Sequence of chain 1.A:
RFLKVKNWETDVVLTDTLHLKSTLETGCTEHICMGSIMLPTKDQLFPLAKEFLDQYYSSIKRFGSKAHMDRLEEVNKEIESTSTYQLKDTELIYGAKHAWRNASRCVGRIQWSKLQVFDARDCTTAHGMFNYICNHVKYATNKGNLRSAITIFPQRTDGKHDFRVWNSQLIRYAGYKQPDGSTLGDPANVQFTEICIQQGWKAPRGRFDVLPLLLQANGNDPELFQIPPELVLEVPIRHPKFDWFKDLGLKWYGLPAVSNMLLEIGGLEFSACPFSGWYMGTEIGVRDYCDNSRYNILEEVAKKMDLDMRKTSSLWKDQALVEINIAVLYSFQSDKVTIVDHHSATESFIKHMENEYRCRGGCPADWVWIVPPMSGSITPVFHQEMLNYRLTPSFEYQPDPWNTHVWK

A protein and the small-molecule ligand that binds it are described below.
Small molecule (SMILES): CS(=O)(=O)C/C(N)=N\CCC[C@H](N)C(=O)O

Binding-site contacts:
Ligand atom CA contacts residue GLN182 of chain 1.A at 3.6 Å.
Ligand atom OA1 contacts residue GLN182 of chain 1.A at 3.1 Å (h-bond).
Ligand atom C4 contacts residue PRO269 of chain 1.A at 3.2 Å (hydrophobic).
Ligand atom OA2 contacts residue GLU296 of chain 1.A at 3.5 Å.
Ligand atom C contacts residue GLN182 of chain 1.A at 3.7 Å.
Ligand atom NE contacts residue HEM1 of chain 1.C at 3.9 Å.
Ligand atom CB contacts residue GLU296 of chain 1.A at 3.2 Å.
Ligand atom CA contacts residue GLU296 of chain 1.A at 3.5 Å.
Ligand atom C4 contacts residue ALA270 of chain 1.A at 3.6 Å (hydrophobic).
Ligand atom O6 contacts residue GLY290 of chain 1.A at 3.0 Å (h-bond).
Ligand atom S3 contacts residue PRO269 of chain 1.A at 3.7 Å.
Ligand atom OA1 contacts residue TYR292 of chain 1.A at 2.6 Å (h-bond).
Ligand atom S3 contacts residue GLY290 of chain 1.A at 4.0 Å.
Ligand atom O5 contacts residue GLY290 of chain 1.A at 3.8 Å.
Ligand atom NE contacts residue GLU296 of chain 1.A at 2.5 Å (salt-bridge).
Ligand atom O6 contacts residue TRP291 of chain 1.A at 3.6 Å.
Ligand atom NH1 contacts residue TRP291 of chain 1.A at 3.2 Å (h-bond).
Ligand atom CB contacts residue GLN182 of chain 1.A at 3.7 Å.
Ligand atom OA1 contacts residue ASP301 of chain 1.A at 3.4 Å (salt-bridge).
Ligand atom NH1 contacts residue HEM1 of chain 1.C at 3.4 Å.
Ligand atom C contacts residue ASP301 of chain 1.A at 3.4 Å.
Ligand atom CG contacts residue HEM1 of chain 1.C at 3.7 Å.
Ligand atom O5 contacts residue PHE288 of chain 1.A at 3.6 Å.
Ligand atom CD contacts residue HEM1 of chain 1.C at 3.6 Å.
Ligand atom C1 contacts residue GLU296 of chain 1.A at 3.3 Å.
Ligand atom C2 contacts residue HEM1 of chain 1.C at 3.4 Å.
Ligand atom OA1 contacts residue TYR266 of chain 1.A at 3.5 Å (h-bond).
Ligand atom CD contacts residue GLU296 of chain 1.A at 3.4 Å.
Ligand atom O5 contacts residue SER289 of chain 1.A at 3.9 Å.
Ligand atom NH1 contacts residue GLU296 of chain 1.A at 3.0 Å (salt-bridge).
Ligand atom C1 contacts residue HEM1 of chain 1.C at 3.6 Å.
Ligand atom O6 contacts residue PRO269 of chain 1.A at 3.4 Å.
Ligand atom OA2 contacts residue ASP301 of chain 1.A at 2.6 Å (salt-bridge).
Ligand atom N contacts residue HEM1 of chain 1.C at 3.0 Å (h-bond).
Ligand atom C4 contacts residue VAL271 of chain 1.A at 3.5 Å (hydrophobic).
Ligand atom C contacts residue TYR292 of chain 1.A at 3.4 Å (hydrophobic).
Ligand atom OA2 contacts residue TYR292 of chain 1.A at 3.3 Å.
Ligand atom O5 contacts residue HEM1 of chain 1.C at 3.9 Å.
Ligand atom CG contacts residue GLU296 of chain 1.A at 3.5 Å.
Ligand atom N contacts residue GLU296 of chain 1.A at 2.8 Å (salt-bridge).